Binding-site contacts:
Ligand atom O7 contacts residue ASN603 of chain 1.B at 3.1 Å (h-bond).
Ligand atom N2 contacts residue ASN603 of chain 1.B at 2.9 Å (h-bond).
Ligand atom C8 contacts residue ASN603 of chain 1.B at 3.3 Å.
Ligand atom C2 contacts residue ASN603 of chain 1.B at 2.5 Å.
Ligand atom C5 contacts residue ASN603 of chain 1.B at 3.8 Å.
Ligand atom C4 contacts residue ASN603 of chain 1.B at 4.3 Å.
Ligand atom C1 contacts residue ASN603 of chain 1.B at 1.5 Å.
Ligand atom C3 contacts residue ASN603 of chain 1.B at 3.8 Å.
Ligand atom C7 contacts residue ASN603 of chain 1.B at 3.2 Å.
Ligand atom O5 contacts residue ASN603 of chain 1.B at 2.4 Å (h-bond).

Sequence of chain 1.B:
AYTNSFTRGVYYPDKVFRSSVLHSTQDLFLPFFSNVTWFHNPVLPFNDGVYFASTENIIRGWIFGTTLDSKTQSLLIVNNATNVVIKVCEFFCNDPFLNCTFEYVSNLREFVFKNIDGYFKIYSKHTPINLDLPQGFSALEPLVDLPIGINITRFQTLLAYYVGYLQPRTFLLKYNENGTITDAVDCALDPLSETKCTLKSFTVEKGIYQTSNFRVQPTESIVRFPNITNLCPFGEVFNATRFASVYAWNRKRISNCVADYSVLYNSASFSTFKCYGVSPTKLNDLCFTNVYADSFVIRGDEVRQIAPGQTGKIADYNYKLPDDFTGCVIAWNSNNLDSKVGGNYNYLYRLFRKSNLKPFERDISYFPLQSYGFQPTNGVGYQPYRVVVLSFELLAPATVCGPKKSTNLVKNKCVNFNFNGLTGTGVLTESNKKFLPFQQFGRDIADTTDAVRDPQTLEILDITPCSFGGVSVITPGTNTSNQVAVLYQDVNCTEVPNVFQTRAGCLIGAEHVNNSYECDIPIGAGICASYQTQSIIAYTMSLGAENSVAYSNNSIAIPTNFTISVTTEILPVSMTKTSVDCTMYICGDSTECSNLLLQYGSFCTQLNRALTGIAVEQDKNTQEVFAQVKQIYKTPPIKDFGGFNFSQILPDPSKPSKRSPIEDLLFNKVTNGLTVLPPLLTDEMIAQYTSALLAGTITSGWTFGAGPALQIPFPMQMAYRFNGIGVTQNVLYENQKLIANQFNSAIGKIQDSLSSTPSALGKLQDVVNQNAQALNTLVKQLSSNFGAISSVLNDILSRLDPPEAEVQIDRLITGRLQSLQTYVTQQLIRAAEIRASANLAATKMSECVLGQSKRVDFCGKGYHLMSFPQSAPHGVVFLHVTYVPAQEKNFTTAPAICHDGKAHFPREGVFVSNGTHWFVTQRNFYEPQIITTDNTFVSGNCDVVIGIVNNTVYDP

A small-molecule ligand and the protein it binds are described below.
Small molecule (SMILES): CC(=O)N[C@@H]1[C@@H](O)[C@H](O)[C@@H](CO)O[C@H]1O